Binding-site contacts:
Ligand atom N06 contacts residue MET122 of chain 1.H at 3.6 Å.
Ligand atom C05 contacts residue TYR200 of chain 1.G at 3.2 Å (hydrophobic).
Ligand atom N03 contacts residue TYR193 of chain 1.G at 3.6 Å.
Ligand atom N03 contacts residue TYR172 of chain 1.H at 3.0 Å (h-bond).
Ligand atom C19 contacts residue THR64 of chain 1.H at 3.6 Å.
Ligand atom C13 contacts residue TYR200 of chain 1.G at 3.7 Å (hydrophobic).
Ligand atom C14 contacts residue TYR97 of chain 1.G at 3.8 Å (hydrophobic).
Ligand atom C15 contacts residue TYR97 of chain 1.G at 3.6 Å (hydrophobic).
Ligand atom C16 contacts residue TRP151 of chain 1.G at 3.2 Å (hydrophobic).
Ligand atom N03 contacts residue CYS195 of chain 1.G at 3.6 Å.
Ligand atom N01 contacts residue GLN63 of chain 1.H at 2.8 Å (h-bond).
Ligand atom C04 contacts residue MET122 of chain 1.H at 3.7 Å (hydrophobic).
Ligand atom C09 contacts residue LEU120 of chain 1.H at 3.5 Å (hydrophobic).
Ligand atom S01 contacts residue GLN63 of chain 1.H at 3.7 Å.
Ligand atom C01 contacts residue GLN63 of chain 1.H at 3.7 Å.
Ligand atom N02 contacts residue MET122 of chain 1.H at 3.6 Å.
Ligand atom C04 contacts residue CYS195 of chain 1.G at 3.8 Å (hydrophobic).
Ligand atom N01 contacts residue CYS195 of chain 1.G at 3.6 Å.
Ligand atom S01 contacts residue THR65 of chain 1.H at 3.4 Å.
Ligand atom C20 contacts residue GLN63 of chain 1.H at 3.4 Å.
Ligand atom C17 contacts residue GLN63 of chain 1.H at 3.8 Å.
Ligand atom C09 contacts residue ARG112 of chain 1.H at 3.8 Å.
Ligand atom C15 contacts residue TRP151 of chain 1.G at 3.6 Å (hydrophobic).
Ligand atom C16 contacts residue MET122 of chain 1.H at 3.7 Å (hydrophobic).
Ligand atom N01 contacts residue MET122 of chain 1.H at 3.4 Å (h-bond).
Ligand atom C01 contacts residue MET122 of chain 1.H at 3.6 Å (hydrophobic).
Ligand atom C04 contacts residue CYS196 of chain 1.G at 3.6 Å (hydrophobic).
Ligand atom N03 contacts residue GLN63 of chain 1.H at 3.6 Å (h-bond).
Ligand atom C13 contacts residue TYR193 of chain 1.G at 3.7 Å (hydrophobic).
Ligand atom C04 contacts residue GLN63 of chain 1.H at 3.6 Å.
Ligand atom C03 contacts residue MET122 of chain 1.H at 3.7 Å (hydrophobic).
Ligand atom C07 contacts residue TRP151 of chain 1.G at 3.3 Å (hydrophobic).
Ligand atom N01 contacts residue CYS196 of chain 1.G at 3.4 Å (h-bond).
Ligand atom C19 contacts residue THR65 of chain 1.H at 3.5 Å.
Ligand atom C01 contacts residue CYS196 of chain 1.G at 3.6 Å (hydrophobic).
Ligand atom C19 contacts residue LEU120 of chain 1.H at 3.8 Å (hydrophobic).
Ligand atom C11 contacts residue TYR200 of chain 1.G at 3.3 Å (hydrophobic).
Ligand atom C10 contacts residue ARG112 of chain 1.H at 3.7 Å.
Ligand atom N06 contacts residue TRP151 of chain 1.G at 3.1 Å (h-bond).
Ligand atom N05 contacts residue TRP151 of chain 1.G at 3.2 Å (h-bond).

Sequence of chain 1.G:
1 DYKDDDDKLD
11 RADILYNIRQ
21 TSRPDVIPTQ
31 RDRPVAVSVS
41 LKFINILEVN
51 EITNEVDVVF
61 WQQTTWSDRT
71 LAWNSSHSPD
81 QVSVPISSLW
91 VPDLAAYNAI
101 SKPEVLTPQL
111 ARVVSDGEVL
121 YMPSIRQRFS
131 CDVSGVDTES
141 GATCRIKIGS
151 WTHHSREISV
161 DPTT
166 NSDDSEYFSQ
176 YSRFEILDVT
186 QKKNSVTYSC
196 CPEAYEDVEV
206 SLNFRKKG

A protein and the small-molecule ligand that binds it are described below.
Small molecule (SMILES): Nc1nc(-c2ccsc2)cc(N(Cc2ccccn2)Cc2ccccn2)n1

Sequence of chain 1.H:
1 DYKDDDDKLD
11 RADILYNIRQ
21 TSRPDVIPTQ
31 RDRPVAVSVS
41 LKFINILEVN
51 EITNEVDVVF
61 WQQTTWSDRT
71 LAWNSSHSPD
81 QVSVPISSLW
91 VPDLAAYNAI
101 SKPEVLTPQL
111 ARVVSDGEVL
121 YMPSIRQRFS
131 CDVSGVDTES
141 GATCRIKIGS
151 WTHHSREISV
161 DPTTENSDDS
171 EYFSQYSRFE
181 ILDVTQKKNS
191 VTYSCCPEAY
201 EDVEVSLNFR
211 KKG